Sequence of chain 1.B:
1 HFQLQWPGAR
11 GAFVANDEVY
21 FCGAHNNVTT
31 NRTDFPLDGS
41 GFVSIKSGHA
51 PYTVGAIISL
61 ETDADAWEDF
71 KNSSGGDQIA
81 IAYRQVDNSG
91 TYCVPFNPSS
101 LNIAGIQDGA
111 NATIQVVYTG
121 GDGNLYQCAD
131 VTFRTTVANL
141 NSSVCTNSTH

Binding-site contacts:
Ligand atom C7 contacts residue CYS93 of chain 1.B at 3.9 Å (hydrophobic).
Ligand atom C3 contacts residue CYS93 of chain 1.B at 3.8 Å (hydrophobic).
Ligand atom C8 contacts residue CYS93 of chain 1.B at 4.0 Å (hydrophobic).
Ligand atom O7 contacts residue ASN147 of chain 1.B at 3.7 Å.
Ligand atom C2 contacts residue ASN147 of chain 1.B at 2.4 Å.
Ligand atom C8 contacts residue THR146 of chain 1.B at 4.0 Å.
Ligand atom C1 contacts residue ASN147 of chain 1.B at 1.4 Å.
Ligand atom O6 contacts residue TYR92 of chain 1.B at 2.8 Å (h-bond).
Ligand atom C3 contacts residue PRO95 of chain 1.B at 4.3 Å (hydrophobic).
Ligand atom C5 contacts residue TYR92 of chain 1.B at 3.6 Å (hydrophobic).
Ligand atom N2 contacts residue ASN147 of chain 1.B at 2.8 Å (h-bond).
Ligand atom C6 contacts residue TYR92 of chain 1.B at 3.6 Å (hydrophobic).
Ligand atom C1 contacts residue TYR92 of chain 1.B at 3.8 Å (hydrophobic).
Ligand atom O5 contacts residue TYR92 of chain 1.B at 3.5 Å.
Ligand atom C8 contacts residue CYS145 of chain 1.B at 3.8 Å (hydrophobic).
Ligand atom O5 contacts residue ASN147 of chain 1.B at 2.3 Å (h-bond).
Ligand atom C8 contacts residue ASN147 of chain 1.B at 4.2 Å.
Ligand atom C1 contacts residue CYS93 of chain 1.B at 3.7 Å (hydrophobic).
Ligand atom N2 contacts residue CYS93 of chain 1.B at 2.9 Å (h-bond).
Ligand atom C4 contacts residue ASN147 of chain 1.B at 4.2 Å.
Ligand atom C7 contacts residue ASN147 of chain 1.B at 3.4 Å.
Ligand atom C3 contacts residue ASN147 of chain 1.B at 3.7 Å.
Ligand atom C2 contacts residue CYS93 of chain 1.B at 3.6 Å (hydrophobic).
Ligand atom O6 contacts residue ARG84 of chain 1.B at 4.4 Å.
Ligand atom O3 contacts residue PRO95 of chain 1.B at 4.1 Å.
Ligand atom C5 contacts residue ASN147 of chain 1.B at 3.6 Å.

The small molecule below binds the protein below.
Small molecule (SMILES): CC(=O)N[C@@H]1[C@@H](O)[C@H](O)[C@@H](CO)O[C@H]1O